Binding-site contacts:
Ligand atom O4' contacts residue TRP77 of chain 1.B at 3.5 Å.
Ligand atom N2 contacts residue LEU160 of chain 1.B at 3.4 Å.
Ligand atom C2 contacts residue GLN116 of chain 1.B at 3.7 Å.
Ligand atom C4 contacts residue PHE156 of chain 1.B at 3.7 Å (hydrophobic).
Ligand atom C6 contacts residue PHE115 of chain 1.B at 3.7 Å (hydrophobic).
Ligand atom C5' contacts residue GLU72 of chain 1.B at 3.3 Å.
Ligand atom C8 contacts residue TRP77 of chain 1.B at 3.5 Å (hydrophobic).
Ligand atom N3 contacts residue PHE115 of chain 1.B at 3.5 Å.
Ligand atom O6 contacts residue GLN116 of chain 1.B at 2.8 Å (h-bond).
Ligand atom O3' contacts residue TYR105 of chain 1.B at 2.6 Å (h-bond).
Ligand atom O4' contacts residue LEU101 of chain 1.B at 3.6 Å.
Ligand atom C3' contacts residue GLU216 of chain 1.B at 3.4 Å.
Ligand atom N1 contacts residue PHE156 of chain 1.B at 3.3 Å.
Ligand atom O6 contacts residue ARG123 of chain 1.B at 3.1 Å (salt-bridge).
Ligand atom C2 contacts residue PHE115 of chain 1.B at 3.4 Å (hydrophobic).
Ligand atom C5' contacts residue ARG213 of chain 1.B at 3.6 Å.
Ligand atom C6 contacts residue GLN116 of chain 1.B at 3.4 Å.
Ligand atom N1 contacts residue PHE115 of chain 1.B at 3.5 Å.
Ligand atom O5' contacts residue GLU72 of chain 1.B at 2.2 Å (salt-bridge).
Ligand atom N7 contacts residue GLU72 of chain 1.B at 3.4 Å (salt-bridge).
Ligand atom C2 contacts residue PHE156 of chain 1.B at 3.5 Å (hydrophobic).
Ligand atom O6 contacts residue PHE156 of chain 1.B at 3.4 Å.
Ligand atom C2' contacts residue TYR105 of chain 1.B at 3.2 Å (hydrophobic).
Ligand atom N2 contacts residue MET104 of chain 1.B at 3.5 Å (h-bond).
Ligand atom C3' contacts residue TYR105 of chain 1.B at 3.5 Å (hydrophobic).
Ligand atom C2' contacts residue ILE49 of chain 1.B at 3.5 Å (hydrophobic).
Ligand atom N7 contacts residue ARG123 of chain 1.B at 3.0 Å (salt-bridge).
Ligand atom C8 contacts residue ARG147 of chain 1.B at 3.5 Å.
Ligand atom C8 contacts residue GLU72 of chain 1.B at 3.2 Å.
Ligand atom O5' contacts residue ARG147 of chain 1.B at 3.0 Å (salt-bridge).
Ligand atom O3' contacts residue GLU216 of chain 1.B at 2.6 Å (salt-bridge).
Ligand atom O6 contacts residue ASP152 of chain 1.B at 3.5 Å (salt-bridge).
Ligand atom C6 contacts residue PHE156 of chain 1.B at 3.4 Å (hydrophobic).
Ligand atom N3 contacts residue PHE156 of chain 1.B at 3.7 Å.
Ligand atom C4 contacts residue PHE115 of chain 1.B at 3.6 Å (hydrophobic).
Ligand atom C1' contacts residue TYR105 of chain 1.B at 3.6 Å (hydrophobic).
Ligand atom N2 contacts residue GLN116 of chain 1.B at 3.4 Å (h-bond).
Ligand atom C5 contacts residue PHE115 of chain 1.B at 3.7 Å (hydrophobic).
Ligand atom N1 contacts residue GLN116 of chain 1.B at 2.9 Å (h-bond).
Ligand atom N7 contacts residue TRP77 of chain 1.B at 3.7 Å.

A small-molecule ligand and the protein it binds are described below.
Small molecule (SMILES): Nc1nc(=O)c2ncn([C@H]3C[C@H](O)[C@@H](CO)O3)c2[nH]1

Sequence of chain 1.B:
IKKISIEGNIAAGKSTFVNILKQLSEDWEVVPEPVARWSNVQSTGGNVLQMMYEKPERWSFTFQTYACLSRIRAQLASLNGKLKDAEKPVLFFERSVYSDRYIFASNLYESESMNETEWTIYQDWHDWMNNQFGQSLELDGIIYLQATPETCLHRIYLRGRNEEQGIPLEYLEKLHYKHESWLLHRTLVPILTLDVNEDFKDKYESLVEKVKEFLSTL